This protein binds this small molecule.
Small molecule (SMILES): CC(=O)N[C@@H]1[C@@H](O)[C@H](O)[C@@H](CO)O[C@H]1O

Binding-site contacts:
Ligand atom O7 contacts residue ASN339 of chain 1.A at 3.3 Å (h-bond).
Ligand atom C7 contacts residue ASN339 of chain 1.A at 3.4 Å.
Ligand atom C6 contacts residue GLY309 of chain 1.A at 4.3 Å.
Ligand atom C5 contacts residue ASN339 of chain 1.A at 3.6 Å.
Ligand atom O6 contacts residue LYS306 of chain 1.A at 3.7 Å.
Ligand atom C5 contacts residue GLY309 of chain 1.A at 3.5 Å.
Ligand atom O5 contacts residue ASN339 of chain 1.A at 2.2 Å (h-bond).
Ligand atom C4 contacts residue ASN339 of chain 1.A at 4.1 Å.
Ligand atom C2 contacts residue ASN339 of chain 1.A at 2.5 Å.
Ligand atom C6 contacts residue LYS306 of chain 1.A at 3.9 Å.
Ligand atom O6 contacts residue ASP310 of chain 1.A at 3.5 Å.
Ligand atom O6 contacts residue GLY309 of chain 1.A at 4.0 Å.
Ligand atom N2 contacts residue ASN339 of chain 1.A at 3.0 Å (h-bond).
Ligand atom C1 contacts residue ASN339 of chain 1.A at 1.4 Å.
Ligand atom C8 contacts residue ASN339 of chain 1.A at 4.2 Å.
Ligand atom O5 contacts residue GLY309 of chain 1.A at 3.8 Å.
Ligand atom C3 contacts residue ASN339 of chain 1.A at 3.8 Å.
Ligand atom C1 contacts residue GLY309 of chain 1.A at 3.9 Å.

Sequence of chain 1.A:
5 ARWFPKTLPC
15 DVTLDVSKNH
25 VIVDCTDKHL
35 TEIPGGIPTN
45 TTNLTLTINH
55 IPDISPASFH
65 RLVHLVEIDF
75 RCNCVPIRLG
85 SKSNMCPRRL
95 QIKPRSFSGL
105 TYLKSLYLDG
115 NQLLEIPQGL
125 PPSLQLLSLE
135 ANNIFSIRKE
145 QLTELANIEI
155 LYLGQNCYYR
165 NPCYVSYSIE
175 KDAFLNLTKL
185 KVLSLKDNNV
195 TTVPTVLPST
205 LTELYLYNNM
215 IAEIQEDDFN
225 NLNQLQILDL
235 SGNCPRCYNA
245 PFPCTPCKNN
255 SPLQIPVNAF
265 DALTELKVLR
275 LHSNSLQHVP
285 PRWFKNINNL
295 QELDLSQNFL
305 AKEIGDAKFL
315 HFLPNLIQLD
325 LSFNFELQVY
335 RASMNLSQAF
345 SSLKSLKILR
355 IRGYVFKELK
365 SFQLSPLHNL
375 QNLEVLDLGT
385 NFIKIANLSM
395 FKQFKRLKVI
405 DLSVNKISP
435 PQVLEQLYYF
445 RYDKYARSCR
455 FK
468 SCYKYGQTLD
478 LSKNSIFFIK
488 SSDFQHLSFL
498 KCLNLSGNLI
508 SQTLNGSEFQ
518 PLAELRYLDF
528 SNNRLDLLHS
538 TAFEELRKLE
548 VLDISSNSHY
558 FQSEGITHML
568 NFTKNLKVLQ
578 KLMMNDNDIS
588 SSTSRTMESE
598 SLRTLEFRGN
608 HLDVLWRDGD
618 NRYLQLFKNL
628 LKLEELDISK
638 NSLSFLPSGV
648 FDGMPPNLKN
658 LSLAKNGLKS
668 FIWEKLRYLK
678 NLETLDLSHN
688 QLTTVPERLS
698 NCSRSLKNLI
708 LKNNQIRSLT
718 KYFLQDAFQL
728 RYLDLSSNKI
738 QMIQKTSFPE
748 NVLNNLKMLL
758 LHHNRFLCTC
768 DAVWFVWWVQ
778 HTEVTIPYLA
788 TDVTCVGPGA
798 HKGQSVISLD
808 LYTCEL